Sequence of chain 1.B:
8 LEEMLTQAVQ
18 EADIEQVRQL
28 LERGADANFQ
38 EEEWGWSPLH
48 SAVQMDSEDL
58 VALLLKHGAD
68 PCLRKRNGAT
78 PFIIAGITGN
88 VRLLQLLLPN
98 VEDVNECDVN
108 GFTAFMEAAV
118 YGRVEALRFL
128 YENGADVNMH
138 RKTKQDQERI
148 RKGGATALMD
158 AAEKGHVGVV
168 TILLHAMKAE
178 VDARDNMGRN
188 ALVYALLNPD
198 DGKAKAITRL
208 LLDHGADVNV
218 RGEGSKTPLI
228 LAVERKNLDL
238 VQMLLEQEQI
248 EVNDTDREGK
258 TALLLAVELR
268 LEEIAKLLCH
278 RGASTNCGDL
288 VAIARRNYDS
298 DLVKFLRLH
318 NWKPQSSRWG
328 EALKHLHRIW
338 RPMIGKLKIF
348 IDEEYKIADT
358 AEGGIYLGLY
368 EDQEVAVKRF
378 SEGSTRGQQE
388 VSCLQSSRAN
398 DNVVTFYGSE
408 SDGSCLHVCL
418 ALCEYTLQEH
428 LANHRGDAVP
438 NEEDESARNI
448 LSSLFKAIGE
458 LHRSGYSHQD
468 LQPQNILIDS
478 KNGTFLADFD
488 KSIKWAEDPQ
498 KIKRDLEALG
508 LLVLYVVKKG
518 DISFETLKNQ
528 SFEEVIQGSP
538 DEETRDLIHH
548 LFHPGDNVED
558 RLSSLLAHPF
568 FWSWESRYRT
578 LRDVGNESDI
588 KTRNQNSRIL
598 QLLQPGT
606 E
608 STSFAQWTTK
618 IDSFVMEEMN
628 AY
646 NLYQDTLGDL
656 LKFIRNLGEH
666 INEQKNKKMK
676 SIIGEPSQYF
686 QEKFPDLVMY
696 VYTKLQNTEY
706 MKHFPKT

Binding-site contacts:
Ligand atom O30 contacts residue LEU417 of chain 1.B at 3.4 Å.
Ligand atom C15 contacts residue ILE354 of chain 1.B at 3.5 Å (hydrophobic).
Ligand atom C2 contacts residue LEU474 of chain 1.B at 3.5 Å (hydrophobic).
Ligand atom C16 contacts residue GLU426 of chain 1.B at 3.5 Å.
Ligand atom C18 contacts residue ALA355 of chain 1.B at 3.7 Å (hydrophobic).
Ligand atom C19 contacts residue THR423 of chain 1.B at 3.6 Å.
Ligand atom O12 contacts residue LEU474 of chain 1.B at 3.6 Å.
Ligand atom O23 contacts residue ALA355 of chain 1.B at 3.5 Å.
Ligand atom O25 contacts residue GLU426 of chain 1.B at 3.0 Å (salt-bridge).
Ligand atom O13 contacts residue ALA418 of chain 1.B at 3.3 Å (h-bond).
Ligand atom C18 contacts residue THR423 of chain 1.B at 3.2 Å.
Ligand atom O25 contacts residue ARG325 of chain 1.B at 2.6 Å (salt-bridge).
Ligand atom C16 contacts residue THR423 of chain 1.B at 3.6 Å.
Ligand atom C5 contacts residue ILE362 of chain 1.B at 3.7 Å (hydrophobic).
Ligand atom C9 contacts residue ALA373 of chain 1.B at 3.6 Å (hydrophobic).
Ligand atom C4 contacts residue LEU474 of chain 1.B at 3.5 Å (hydrophobic).
Ligand atom C9 contacts residue LEU474 of chain 1.B at 3.8 Å (hydrophobic).
Ligand atom O13 contacts residue ALA373 of chain 1.B at 3.2 Å.
Ligand atom O12 contacts residue ILE362 of chain 1.B at 3.8 Å.
Ligand atom O30 contacts residue VAL401 of chain 1.B at 3.6 Å.
Ligand atom C6 contacts residue ALA484 of chain 1.B at 3.7 Å (hydrophobic).
Ligand atom C6 contacts residue ASP485 of chain 1.B at 3.3 Å.
Ligand atom O29 contacts residue LEU417 of chain 1.B at 3.8 Å.
Ligand atom O29 contacts residue ASP485 of chain 1.B at 2.5 Å (salt-bridge).
Ligand atom O29 contacts residue ALA484 of chain 1.B at 3.5 Å.
Ligand atom C1 contacts residue LEU417 of chain 1.B at 3.3 Å (hydrophobic).
Ligand atom C17 contacts residue GLU426 of chain 1.B at 3.7 Å.
Ligand atom C5 contacts residue ASP485 of chain 1.B at 3.3 Å.
Ligand atom O13 contacts residue LEU419 of chain 1.B at 3.7 Å.
Ligand atom C17 contacts residue THR423 of chain 1.B at 3.2 Å.
Ligand atom C14 contacts residue ILE354 of chain 1.B at 3.7 Å (hydrophobic).
Ligand atom O23 contacts residue THR423 of chain 1.B at 3.6 Å.
Ligand atom C3 contacts residue LEU474 of chain 1.B at 3.3 Å (hydrophobic).
Ligand atom O24 contacts residue THR423 of chain 1.B at 3.6 Å (h-bond).
Ligand atom C11 contacts residue LEU474 of chain 1.B at 3.7 Å (hydrophobic).
Ligand atom O30 contacts residue ALA418 of chain 1.B at 2.7 Å (h-bond).
Ligand atom O30 contacts residue ALA373 of chain 1.B at 3.4 Å.
Ligand atom O13 contacts residue CYS420 of chain 1.B at 3.0 Å (h-bond).
Ligand atom O24 contacts residue GLU426 of chain 1.B at 3.2 Å (salt-bridge).
Ligand atom O27 contacts residue CYS420 of chain 1.B at 3.1 Å (h-bond).

The small molecule below binds the protein below.
Small molecule (SMILES): O=c1c(O)c(-c2cc(O)c(O)c(O)c2)oc2cc(O)cc(O)c12